Sequence of chain 1.D:
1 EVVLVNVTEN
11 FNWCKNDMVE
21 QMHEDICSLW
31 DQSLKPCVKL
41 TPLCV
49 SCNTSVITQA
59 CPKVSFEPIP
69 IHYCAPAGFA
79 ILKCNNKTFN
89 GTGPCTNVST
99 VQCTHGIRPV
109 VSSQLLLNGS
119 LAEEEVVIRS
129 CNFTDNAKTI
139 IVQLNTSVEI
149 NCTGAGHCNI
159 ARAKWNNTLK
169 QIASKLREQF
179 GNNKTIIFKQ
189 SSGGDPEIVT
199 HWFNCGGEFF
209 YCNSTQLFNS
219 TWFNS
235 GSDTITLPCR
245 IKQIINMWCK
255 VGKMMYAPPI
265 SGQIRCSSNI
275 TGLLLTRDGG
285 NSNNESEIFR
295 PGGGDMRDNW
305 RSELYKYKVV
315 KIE

Binding-site contacts:
Ligand atom C8 contacts residue ASN130 of chain 1.D at 4.5 Å.
Ligand atom C3 contacts residue ASN130 of chain 1.D at 3.8 Å.
Ligand atom C5 contacts residue THR132 of chain 1.D at 4.2 Å.
Ligand atom C7 contacts residue ASN130 of chain 1.D at 3.5 Å.
Ligand atom C4 contacts residue ASN130 of chain 1.D at 4.3 Å.
Ligand atom O5 contacts residue ASN130 of chain 1.D at 2.5 Å (h-bond).
Ligand atom C1 contacts residue ASN130 of chain 1.D at 1.4 Å.
Ligand atom C1 contacts residue THR132 of chain 1.D at 4.4 Å.
Ligand atom C5 contacts residue ASN130 of chain 1.D at 3.7 Å.
Ligand atom O5 contacts residue ASP133 of chain 1.D at 4.2 Å.
Ligand atom N2 contacts residue ASN130 of chain 1.D at 2.9 Å (h-bond).
Ligand atom C6 contacts residue THR132 of chain 1.D at 4.5 Å.
Ligand atom C2 contacts residue ASN130 of chain 1.D at 2.5 Å.
Ligand atom O5 contacts residue THR132 of chain 1.D at 4.4 Å.
Ligand atom O7 contacts residue ASN130 of chain 1.D at 3.7 Å.

A small-molecule ligand and the protein it binds are described below.
Small molecule (SMILES): CC(=O)N[C@@H]1[C@@H](O)[C@H](O)[C@@H](CO)O[C@H]1O